This protein binds this small molecule.
Small molecule (SMILES): Cc1nn(CCO)c2c1-c1cnc(N)c(n1)O[C@H](C)c1c(ccc(F)c1Cl)C(=O)N(C)C2

Binding-site contacts:
Ligand atom C5 contacts residue MET168 of chain 1.B at 3.5 Å (hydrophobic).
Ligand atom C29 contacts residue ASP116 of chain 1.B at 3.6 Å.
Ligand atom O30 contacts residue GLY115 of chain 1.B at 3.4 Å.
Ligand atom C17 contacts residue VAL39 of chain 1.B at 3.9 Å (hydrophobic).
Ligand atom C2 contacts residue PRO110 of chain 1.B at 3.6 Å (hydrophobic).
Ligand atom C2 contacts residue MET168 of chain 1.B at 3.6 Å (hydrophobic).
Ligand atom CL25 contacts residue MET168 of chain 1.B at 3.7 Å.
Ligand atom CL25 contacts residue ALA178 of chain 1.B at 3.7 Å.
Ligand atom C19 contacts residue LYS56 of chain 1.B at 3.6 Å.
Ligand atom O26 contacts residue VAL39 of chain 1.B at 3.3 Å.
Ligand atom C19 contacts residue VAL39 of chain 1.B at 3.9 Å (hydrophobic).
Ligand atom C27 contacts residue LEU31 of chain 1.B at 3.9 Å (hydrophobic).
Ligand atom C4 contacts residue MET168 of chain 1.B at 3.5 Å (hydrophobic).
Ligand atom C4 contacts residue MET112 of chain 1.B at 3.1 Å (hydrophobic).
Ligand atom C22 contacts residue MET168 of chain 1.B at 3.9 Å (hydrophobic).
Ligand atom C21 contacts residue MET168 of chain 1.B at 3.5 Å (hydrophobic).
Ligand atom C19 contacts residue LEU109 of chain 1.B at 3.9 Å (hydrophobic).
Ligand atom F24 contacts residue MET168 of chain 1.B at 3.5 Å.
Ligand atom C31 contacts residue PHE111 of chain 1.B at 3.6 Å (hydrophobic).
Ligand atom C2 contacts residue ALA54 of chain 1.B at 3.5 Å (hydrophobic).
Ligand atom C8 contacts residue MET112 of chain 1.B at 4.0 Å (hydrophobic).
Ligand atom N6 contacts residue MET168 of chain 1.B at 3.5 Å.
Ligand atom N3 contacts residue ALA54 of chain 1.B at 3.8 Å.
Ligand atom N32 contacts residue PRO110 of chain 1.B at 2.8 Å (h-bond).
Ligand atom C1 contacts residue ALA54 of chain 1.B at 3.9 Å (hydrophobic).
Ligand atom F24 contacts residue ALA178 of chain 1.B at 3.4 Å.
Ligand atom C31 contacts residue MET112 of chain 1.B at 3.3 Å (hydrophobic).
Ligand atom O30 contacts residue ASP116 of chain 1.B at 2.7 Å (salt-bridge).
Ligand atom C31 contacts residue LEU31 of chain 1.B at 3.8 Å (hydrophobic).
Ligand atom N3 contacts residue MET168 of chain 1.B at 3.6 Å.
Ligand atom N32 contacts residue MET87 of chain 1.B at 3.4 Å.
Ligand atom F24 contacts residue ASN166 of chain 1.B at 3.5 Å.
Ligand atom C20 contacts residue MET168 of chain 1.B at 3.6 Å (hydrophobic).
Ligand atom N3 contacts residue PRO110 of chain 1.B at 3.6 Å.
Ligand atom N3 contacts residue MET112 of chain 1.B at 3.0 Å (h-bond).
Ligand atom N32 contacts residue ALA54 of chain 1.B at 3.4 Å.
Ligand atom C1 contacts residue MET168 of chain 1.B at 3.6 Å (hydrophobic).
Ligand atom O30 contacts residue SER119 of chain 1.B at 3.9 Å.
Ligand atom C22 contacts residue ARG165 of chain 1.B at 3.1 Å.
Ligand atom CL25 contacts residue MET87 of chain 1.B at 3.4 Å.

Sequence of chain 1.B:
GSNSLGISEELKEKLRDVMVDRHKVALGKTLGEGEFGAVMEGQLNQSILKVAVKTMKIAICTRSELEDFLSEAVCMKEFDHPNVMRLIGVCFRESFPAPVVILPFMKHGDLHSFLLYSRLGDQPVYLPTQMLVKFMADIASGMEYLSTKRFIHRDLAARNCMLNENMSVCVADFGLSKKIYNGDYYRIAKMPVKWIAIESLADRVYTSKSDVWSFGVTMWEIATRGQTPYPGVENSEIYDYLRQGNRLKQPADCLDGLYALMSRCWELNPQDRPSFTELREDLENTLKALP